Binding-site contacts:
Ligand atom CAN contacts residue TYR188 of chain 1.A at 3.2 Å (hydrophobic).
Ligand atom SAT contacts residue TYR241 of chain 1.A at 3.9 Å.
Ligand atom FAD contacts residue TYR241 of chain 1.A at 3.5 Å.
Ligand atom CAK contacts residue ASP135 of chain 1.A at 3.7 Å.
Ligand atom NAQ contacts residue ILE278 of chain 1.A at 3.6 Å.
Ligand atom CAH contacts residue TYR159 of chain 1.A at 3.6 Å (hydrophobic).
Ligand atom OAC contacts residue LYS153 of chain 1.A at 3.6 Å.
Ligand atom CAI contacts residue ASP135 of chain 1.A at 3.2 Å.
Ligand atom FAF contacts residue HIS185 of chain 1.A at 3.8 Å.
Ligand atom CAU contacts residue TYR183 of chain 1.A at 3.6 Å (hydrophobic).
Ligand atom CAH contacts residue LEU209 of chain 1.A at 3.9 Å (hydrophobic).
Ligand atom NAQ contacts residue ASN283 of chain 1.A at 3.4 Å (h-bond).
Ligand atom NAR contacts residue TYR241 of chain 1.A at 3.5 Å (h-bond).
Ligand atom FAD contacts residue ARG244 of chain 1.A at 3.2 Å.
Ligand atom CAI contacts residue LEU209 of chain 1.A at 3.8 Å (hydrophobic).
Ligand atom NAS contacts residue LYS153 of chain 1.A at 3.8 Å.
Ligand atom NAR contacts residue ASN283 of chain 1.A at 3.0 Å (h-bond).
Ligand atom FAG contacts residue TYR183 of chain 1.A at 3.7 Å.
Ligand atom CAM contacts residue TYR241 of chain 1.A at 3.4 Å (hydrophobic).
Ligand atom FAG contacts residue HIS185 of chain 1.A at 3.7 Å.
Ligand atom CAZ contacts residue TYR241 of chain 1.A at 3.4 Å (hydrophobic).
Ligand atom FAD contacts residue VAL105 of chain 1.A at 3.5 Å.
Ligand atom OAC contacts residue TYR183 of chain 1.A at 2.6 Å (h-bond).
Ligand atom NAQ contacts residue TYR241 of chain 1.A at 2.5 Å (h-bond).
Ligand atom CAP contacts residue TYR188 of chain 1.A at 3.4 Å (hydrophobic).
Ligand atom CAO contacts residue TYR241 of chain 1.A at 3.9 Å (hydrophobic).
Ligand atom FAG contacts residue TYR188 of chain 1.A at 3.2 Å.
Ligand atom CAA contacts residue LYS153 of chain 1.A at 3.7 Å.
Ligand atom FAD contacts residue ALA106 of chain 1.A at 3.6 Å.
Ligand atom CAB contacts residue TYR188 of chain 1.A at 3.8 Å (hydrophobic).
Ligand atom CBB contacts residue LYS153 of chain 1.A at 3.7 Å.
Ligand atom CAH contacts residue LEU138 of chain 1.A at 3.7 Å (hydrophobic).
Ligand atom CAV contacts residue ARG244 of chain 1.A at 3.8 Å.
Ligand atom CAB contacts residue PHE260 of chain 1.A at 3.8 Å (hydrophobic).
Ligand atom FAF contacts residue VAL105 of chain 1.A at 3.9 Å.
Ligand atom CAJ contacts residue LEU138 of chain 1.A at 3.6 Å (hydrophobic).
Ligand atom OAC contacts residue TYR188 of chain 1.A at 3.5 Å.
Ligand atom CAU contacts residue LYS153 of chain 1.A at 3.7 Å.
Ligand atom CAV contacts residue TYR241 of chain 1.A at 3.5 Å (hydrophobic).
Ligand atom CAW contacts residue TYR188 of chain 1.A at 3.4 Å (hydrophobic).

Sequence of chain 1.A:
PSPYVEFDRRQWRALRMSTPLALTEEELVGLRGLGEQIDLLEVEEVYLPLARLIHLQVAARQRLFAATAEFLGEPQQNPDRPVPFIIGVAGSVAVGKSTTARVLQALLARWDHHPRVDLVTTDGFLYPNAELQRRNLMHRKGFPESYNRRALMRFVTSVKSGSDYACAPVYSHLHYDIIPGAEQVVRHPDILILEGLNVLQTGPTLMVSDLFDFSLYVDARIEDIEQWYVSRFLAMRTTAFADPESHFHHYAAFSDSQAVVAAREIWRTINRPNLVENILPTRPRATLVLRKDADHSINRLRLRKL

A small-molecule ligand and the protein it binds are described below.
Small molecule (SMILES): C[C@H](NC(=O)c1ccccc1C(F)(F)F)c1nnc(SCc2ccc(F)cc2)n1C